Binding-site contacts:
Ligand atom O08 contacts residue THR171 of chain 2.A at 2.7 Å (h-bond).
Ligand atom C01 contacts residue THR171 of chain 2.A at 3.7 Å.
Ligand atom C05 contacts residue MET84 of chain 2.A at 3.9 Å (hydrophobic).
Ligand atom CL contacts residue ASN37 of chain 2.A at 3.3 Å.
Ligand atom C07 contacts residue THR171 of chain 2.A at 3.8 Å.
Ligand atom C16 contacts residue ASN92 of chain 2.A at 3.2 Å.
Ligand atom O27 contacts residue LEU173 of chain 2.A at 3.3 Å.
Ligand atom O28 contacts residue ASP79 of chain 2.A at 2.5 Å (salt-bridge).
Ligand atom O08 contacts residue MET84 of chain 2.A at 3.4 Å.
Ligand atom C07 contacts residue MET84 of chain 2.A at 3.8 Å (hydrophobic).
Ligand atom C03 contacts residue ASN37 of chain 2.A at 3.5 Å.
Ligand atom O08 contacts residue GLY83 of chain 2.A at 3.8 Å.
Ligand atom C11 contacts residue LYS44 of chain 2.A at 3.7 Å.
Ligand atom O22 contacts residue ASN37 of chain 2.A at 3.9 Å.
Ligand atom O23 contacts residue ASN92 of chain 2.A at 3.5 Å (h-bond).
Ligand atom C13 contacts residue LYS44 of chain 2.A at 3.7 Å.
Ligand atom C01 contacts residue ASP79 of chain 2.A at 3.3 Å.
Ligand atom C25 contacts residue GLY121 of chain 2.A at 3.6 Å.
Ligand atom C10 contacts residue GLY83 of chain 2.A at 3.8 Å.
Ligand atom C25 contacts residue ASN92 of chain 2.A at 3.8 Å.
Ligand atom C03 contacts residue LEU173 of chain 2.A at 3.6 Å (hydrophobic).
Ligand atom O28 contacts residue ALA41 of chain 2.A at 3.3 Å.
Ligand atom O27 contacts residue LEU34 of chain 2.A at 3.9 Å.
Ligand atom C02 contacts residue ASP79 of chain 2.A at 3.3 Å.
Ligand atom C10 contacts residue ALA41 of chain 2.A at 3.7 Å (hydrophobic).
Ligand atom O20 contacts residue ASN37 of chain 2.A at 3.5 Å (h-bond).
Ligand atom C11 contacts residue ILE82 of chain 2.A at 3.5 Å (hydrophobic).
Ligand atom O22 contacts residue PHE124 of chain 2.A at 3.8 Å.
Ligand atom C10 contacts residue ILE82 of chain 2.A at 3.4 Å (hydrophobic).
Ligand atom C04 contacts residue ASN37 of chain 2.A at 3.8 Å.
Ligand atom C07 contacts residue ALA41 of chain 2.A at 3.9 Å (hydrophobic).
Ligand atom C24 contacts residue ASN92 of chain 2.A at 3.1 Å.
Ligand atom C24 contacts residue LEU93 of chain 2.A at 3.8 Å (hydrophobic).
Ligand atom C19 contacts residue MET84 of chain 2.A at 3.5 Å (hydrophobic).
Ligand atom O23 contacts residue LEU93 of chain 2.A at 3.9 Å.
Ligand atom O28 contacts residue THR171 of chain 2.A at 3.5 Å.
Ligand atom C15 contacts residue ASN92 of chain 2.A at 3.3 Å.
Ligand atom CL contacts residue PHE124 of chain 2.A at 3.1 Å.
Ligand atom O27 contacts residue ASN37 of chain 2.A at 3.6 Å.
Ligand atom N09 contacts residue ALA41 of chain 2.A at 3.6 Å.

Sequence of chain 2.A:
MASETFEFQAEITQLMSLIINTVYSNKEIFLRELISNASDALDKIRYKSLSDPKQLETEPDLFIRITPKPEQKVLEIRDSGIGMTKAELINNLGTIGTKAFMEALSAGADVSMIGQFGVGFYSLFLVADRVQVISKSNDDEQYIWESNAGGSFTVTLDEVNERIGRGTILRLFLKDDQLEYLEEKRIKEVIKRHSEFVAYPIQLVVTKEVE

This protein binds this small molecule.
Small molecule (SMILES): CCO[C@@H](O)[C@H]1CCC/C=C/CCNC(=O)c2c(O)cc(O)c(Cl)c2CC1=O